This small molecule binds to this protein.
Small molecule (SMILES): COc1cc(CCNC(=O)c2nc(-c3ccccc3C)[nH]c(=O)c2O)ccn1

Sequence of chain 5.A:
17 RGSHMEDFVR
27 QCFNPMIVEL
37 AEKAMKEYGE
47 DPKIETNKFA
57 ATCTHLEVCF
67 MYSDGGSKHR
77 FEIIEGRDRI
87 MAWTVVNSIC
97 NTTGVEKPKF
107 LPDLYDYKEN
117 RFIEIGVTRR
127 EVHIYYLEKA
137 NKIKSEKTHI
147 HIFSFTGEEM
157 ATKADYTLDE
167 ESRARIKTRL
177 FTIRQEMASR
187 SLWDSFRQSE

Binding-site contacts:
Ligand atom C01 contacts residue LYS54 of chain 5.A at 3.6 Å.
Ligand atom C05 contacts residue TYR44 of chain 5.A at 3.7 Å (hydrophobic).
Ligand atom C21 contacts residue LYS54 of chain 5.A at 3.9 Å.
Ligand atom N16 contacts residue TYR131 of chain 5.A at 3.5 Å (h-bond).
Ligand atom O13 contacts residue MN1 of chain 5.C at 2.3 Å.
Ligand atom C14 contacts residue ILE121 of chain 5.A at 3.9 Å (hydrophobic).
Ligand atom N08 contacts residue MN1 of chain 5.C at 3.8 Å.
Ligand atom C14 contacts residue MN1 of chain 5.B at 2.8 Å.
Ligand atom C11 contacts residue MN1 of chain 5.C at 3.4 Å.
Ligand atom O15 contacts residue TYR131 of chain 5.A at 3.5 Å (h-bond).
Ligand atom O13 contacts residue HIS61 of chain 5.A at 3.1 Å.
Ligand atom O15 contacts residue MN1 of chain 5.B at 2.3 Å.
Ligand atom C12 contacts residue MN1 of chain 5.B at 2.7 Å.
Ligand atom O13 contacts residue MN1 of chain 5.B at 1.9 Å.
Ligand atom O13 contacts residue GLU120 of chain 5.A at 3.0 Å (salt-bridge).
Ligand atom O13 contacts residue ILE121 of chain 5.A at 3.9 Å.
Ligand atom C09 contacts residue MN1 of chain 5.C at 2.7 Å.
Ligand atom N08 contacts residue GLU81 of chain 5.A at 3.9 Å.
Ligand atom C03 contacts residue TYR44 of chain 5.A at 3.9 Å (hydrophobic).
Ligand atom C14 contacts residue HIS61 of chain 5.A at 3.3 Å.
Ligand atom O15 contacts residue GLU120 of chain 5.A at 3.4 Å (salt-bridge).
Ligand atom C14 contacts residue TYR131 of chain 5.A at 3.8 Å (hydrophobic).
Ligand atom C06 contacts residue TYR44 of chain 5.A at 3.4 Å (hydrophobic).
Ligand atom O10 contacts residue GLU81 of chain 5.A at 3.3 Å (salt-bridge).
Ligand atom C22 contacts residue LYS54 of chain 5.A at 3.8 Å.
Ligand atom O13 contacts residue ASP109 of chain 5.A at 3.0 Å (salt-bridge).
Ligand atom O02 contacts residue TYR44 of chain 5.A at 3.8 Å.
Ligand atom O10 contacts residue MN1 of chain 5.C at 1.8 Å.
Ligand atom C14 contacts residue GLU120 of chain 5.A at 3.8 Å.
Ligand atom C07 contacts residue GLU81 of chain 5.A at 4.0 Å.
Ligand atom O10 contacts residue ASP109 of chain 5.A at 4.0 Å.
Ligand atom C12 contacts residue HIS61 of chain 5.A at 3.4 Å.
Ligand atom C26 contacts residue ALA40 of chain 5.A at 4.0 Å (hydrophobic).
Ligand atom C12 contacts residue MN1 of chain 5.C at 3.2 Å.
Ligand atom C12 contacts residue GLU120 of chain 5.A at 3.7 Å.
Ligand atom C04 contacts residue TYR44 of chain 5.A at 3.6 Å (hydrophobic).
Ligand atom C09 contacts residue GLU81 of chain 5.A at 3.6 Å.
Ligand atom O15 contacts residue ILE121 of chain 5.A at 2.8 Å (h-bond).
Ligand atom O10 contacts residue LEU107 of chain 5.A at 4.0 Å.
Ligand atom O15 contacts residue HIS61 of chain 5.A at 2.9 Å (h-bond).